The small molecule below binds the protein below.
Small molecule (SMILES): CCC[C@@H](CC[C@H](Cc1ccccc1)NC(=O)[C@@H](NC(=O)N(C)Cc1csc(C(C)C)n1)C(C)C)NC(=O)OCc1cncs1

Sequence of chain 1.B:
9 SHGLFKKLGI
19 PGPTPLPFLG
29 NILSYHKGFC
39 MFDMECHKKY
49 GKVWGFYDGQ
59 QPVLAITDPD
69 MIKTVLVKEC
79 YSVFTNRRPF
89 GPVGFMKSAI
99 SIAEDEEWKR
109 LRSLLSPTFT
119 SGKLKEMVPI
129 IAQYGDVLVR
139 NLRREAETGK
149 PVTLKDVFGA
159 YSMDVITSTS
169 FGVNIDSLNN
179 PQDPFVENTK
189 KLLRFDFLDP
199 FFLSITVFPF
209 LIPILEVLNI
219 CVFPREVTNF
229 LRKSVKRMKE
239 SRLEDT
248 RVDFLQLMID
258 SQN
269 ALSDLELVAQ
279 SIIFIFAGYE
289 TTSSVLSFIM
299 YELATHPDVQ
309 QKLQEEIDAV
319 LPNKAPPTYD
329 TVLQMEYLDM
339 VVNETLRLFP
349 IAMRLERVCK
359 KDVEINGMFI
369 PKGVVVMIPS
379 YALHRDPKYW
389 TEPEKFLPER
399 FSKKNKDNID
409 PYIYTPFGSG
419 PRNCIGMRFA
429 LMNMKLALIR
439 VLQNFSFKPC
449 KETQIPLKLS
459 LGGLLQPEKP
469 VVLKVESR

Binding-site contacts:
Ligand atom C13 contacts residue HEM1 of chain 1.G at 3.5 Å.
Ligand atom C30 contacts residue THR204 of chain 1.B at 3.9 Å.
Ligand atom C01 contacts residue ILE281 of chain 1.B at 4.0 Å (hydrophobic).
Ligand atom C42 contacts residue HEM1 of chain 1.G at 2.7 Å.
Ligand atom C12 contacts residue HEM1 of chain 1.G at 3.5 Å.
Ligand atom C14 contacts residue ARG85 of chain 1.B at 4.0 Å.
Ligand atom C03 contacts residue PHE221 of chain 1.B at 3.9 Å (hydrophobic).
Ligand atom C41 contacts residue HEM1 of chain 1.G at 4.1 Å.
Ligand atom N43 contacts residue HEM1 of chain 1.G at 2.3 Å.
Ligand atom C34 contacts residue PHE193 of chain 1.B at 4.0 Å (hydrophobic).
Ligand atom C31 contacts residue ASP56 of chain 1.B at 3.4 Å.
Ligand atom C37 contacts residue ILE281 of chain 1.B at 4.0 Å (hydrophobic).
Ligand atom C05 contacts residue PHE88 of chain 1.B at 3.5 Å (hydrophobic).
Ligand atom C01 contacts residue LEU190 of chain 1.B at 3.8 Å (hydrophobic).
Ligand atom O38 contacts residue ILE281 of chain 1.B at 3.2 Å.
Ligand atom C02 contacts residue PHE221 of chain 1.B at 3.7 Å (hydrophobic).
Ligand atom C29 contacts residue ASP56 of chain 1.B at 4.0 Å.
Ligand atom C01 contacts residue PHE284 of chain 1.B at 4.0 Å (hydrophobic).
Ligand atom C41 contacts residue ALA285 of chain 1.B at 3.8 Å (hydrophobic).
Ligand atom N36 contacts residue SER99 of chain 1.B at 3.6 Å (h-bond).
Ligand atom C31 contacts residue PHE195 of chain 1.B at 4.0 Å (hydrophobic).
Ligand atom O38 contacts residue PHE284 of chain 1.B at 3.9 Å.
Ligand atom C29 contacts residue ARG86 of chain 1.B at 3.8 Å.
Ligand atom C34 contacts residue GLY461 of chain 1.B at 3.9 Å.
Ligand atom C03 contacts residue ILE281 of chain 1.B at 4.0 Å (hydrophobic).
Ligand atom C01 contacts residue PHE221 of chain 1.B at 4.0 Å (hydrophobic).
Ligand atom C37 contacts residue SER99 of chain 1.B at 3.8 Å.
Ligand atom S45 contacts residue THR289 of chain 1.B at 3.5 Å (h-bond).
Ligand atom C05 contacts residue ILE100 of chain 1.B at 4.0 Å (hydrophobic).
Ligand atom C31 contacts residue THR204 of chain 1.B at 3.6 Å.
Ligand atom C35 contacts residue LEU191 of chain 1.B at 3.6 Å (hydrophobic).
Ligand atom C44 contacts residue ILE349 of chain 1.B at 3.5 Å (hydrophobic).
Ligand atom C35 contacts residue PHE193 of chain 1.B at 4.0 Å (hydrophobic).
Ligand atom C42 contacts residue ALA285 of chain 1.B at 4.0 Å (hydrophobic).
Ligand atom N32 contacts residue GLU354 of chain 1.B at 3.9 Å.
Ligand atom C14 contacts residue SER99 of chain 1.B at 4.0 Å.
Ligand atom C44 contacts residue HEM1 of chain 1.G at 3.1 Å.
Ligand atom S27 contacts residue PHE195 of chain 1.B at 4.1 Å.
Ligand atom C06 contacts residue PHE88 of chain 1.B at 3.8 Å (hydrophobic).
Ligand atom C44 contacts residue THR289 of chain 1.B at 3.8 Å.